Binding-site contacts:
Ligand atom C3 contacts residue ASN193 of chain 1.B at 3.8 Å.
Ligand atom C6 contacts residue TYR168 of chain 1.B at 4.2 Å (hydrophobic).
Ligand atom C2 contacts residue ASN193 of chain 1.B at 2.4 Å.
Ligand atom C8 contacts residue PRO166 of chain 1.B at 4.0 Å (hydrophobic).
Ligand atom C7 contacts residue PRO166 of chain 1.B at 4.2 Å (hydrophobic).
Ligand atom C3 contacts residue TYR168 of chain 1.B at 4.1 Å (hydrophobic).
Ligand atom O7 contacts residue ASN193 of chain 1.B at 3.9 Å.
Ligand atom C8 contacts residue TYR162 of chain 1.B at 3.5 Å (hydrophobic).
Ligand atom C1 contacts residue MET214 of chain 1.B at 4.1 Å (hydrophobic).
Ligand atom O7 contacts residue PRO166 of chain 1.B at 3.6 Å.
Ligand atom C2 contacts residue VAL169 of chain 1.B at 3.9 Å (hydrophobic).
Ligand atom C5 contacts residue ASN193 of chain 1.B at 3.6 Å.
Ligand atom O5 contacts residue ASN193 of chain 1.B at 2.4 Å (h-bond).
Ligand atom O6 contacts residue TYR168 of chain 1.B at 3.7 Å.
Ligand atom C1 contacts residue VAL169 of chain 1.B at 3.5 Å (hydrophobic).
Ligand atom O6 contacts residue SER170 of chain 1.B at 2.8 Å (h-bond).
Ligand atom C5 contacts residue VAL169 of chain 1.B at 4.2 Å (hydrophobic).
Ligand atom C4 contacts residue VAL169 of chain 1.B at 4.2 Å (hydrophobic).
Ligand atom O5 contacts residue VAL169 of chain 1.B at 3.2 Å.
Ligand atom O7 contacts residue TYR168 of chain 1.B at 2.8 Å (h-bond).
Ligand atom C7 contacts residue CYS167 of chain 1.B at 4.2 Å (hydrophobic).
Ligand atom O7 contacts residue CYS161 of chain 1.B at 3.2 Å (h-bond).
Ligand atom C4 contacts residue ASN193 of chain 1.B at 4.2 Å.
Ligand atom C4 contacts residue TYR168 of chain 1.B at 3.7 Å (hydrophobic).
Ligand atom O7 contacts residue CYS167 of chain 1.B at 3.1 Å (h-bond).
Ligand atom C5 contacts residue TYR168 of chain 1.B at 3.9 Å (hydrophobic).
Ligand atom O3 contacts residue TYR168 of chain 1.B at 3.4 Å.
Ligand atom N2 contacts residue ASN193 of chain 1.B at 2.9 Å (h-bond).
Ligand atom C8 contacts residue TYR163 of chain 1.B at 3.9 Å (hydrophobic).
Ligand atom O6 contacts residue MET214 of chain 1.B at 3.8 Å.
Ligand atom C6 contacts residue SER170 of chain 1.B at 3.7 Å.
Ligand atom C1 contacts residue TYR168 of chain 1.B at 3.8 Å (hydrophobic).
Ligand atom C7 contacts residue ASN193 of chain 1.B at 3.6 Å.
Ligand atom O5 contacts residue TYR168 of chain 1.B at 3.6 Å (h-bond).
Ligand atom C7 contacts residue CYS161 of chain 1.B at 3.8 Å (hydrophobic).
Ligand atom C2 contacts residue TYR168 of chain 1.B at 4.0 Å (hydrophobic).
Ligand atom C1 contacts residue ASN193 of chain 1.B at 1.4 Å.
Ligand atom C7 contacts residue TYR168 of chain 1.B at 4.0 Å (hydrophobic).
Ligand atom O5 contacts residue SER170 of chain 1.B at 3.4 Å (h-bond).
Ligand atom O5 contacts residue MET214 of chain 1.B at 4.0 Å.

A protein and the small-molecule ligand that binds it are described below.
Small molecule (SMILES): CC(=O)N[C@H]1[C@H](O[C@H]2[C@H](O)[C@@H](NC(C)=O)CO[C@@H]2CO)O[C@H](CO)[C@@H](O)[C@@H]1O

Sequence of chain 1.B:
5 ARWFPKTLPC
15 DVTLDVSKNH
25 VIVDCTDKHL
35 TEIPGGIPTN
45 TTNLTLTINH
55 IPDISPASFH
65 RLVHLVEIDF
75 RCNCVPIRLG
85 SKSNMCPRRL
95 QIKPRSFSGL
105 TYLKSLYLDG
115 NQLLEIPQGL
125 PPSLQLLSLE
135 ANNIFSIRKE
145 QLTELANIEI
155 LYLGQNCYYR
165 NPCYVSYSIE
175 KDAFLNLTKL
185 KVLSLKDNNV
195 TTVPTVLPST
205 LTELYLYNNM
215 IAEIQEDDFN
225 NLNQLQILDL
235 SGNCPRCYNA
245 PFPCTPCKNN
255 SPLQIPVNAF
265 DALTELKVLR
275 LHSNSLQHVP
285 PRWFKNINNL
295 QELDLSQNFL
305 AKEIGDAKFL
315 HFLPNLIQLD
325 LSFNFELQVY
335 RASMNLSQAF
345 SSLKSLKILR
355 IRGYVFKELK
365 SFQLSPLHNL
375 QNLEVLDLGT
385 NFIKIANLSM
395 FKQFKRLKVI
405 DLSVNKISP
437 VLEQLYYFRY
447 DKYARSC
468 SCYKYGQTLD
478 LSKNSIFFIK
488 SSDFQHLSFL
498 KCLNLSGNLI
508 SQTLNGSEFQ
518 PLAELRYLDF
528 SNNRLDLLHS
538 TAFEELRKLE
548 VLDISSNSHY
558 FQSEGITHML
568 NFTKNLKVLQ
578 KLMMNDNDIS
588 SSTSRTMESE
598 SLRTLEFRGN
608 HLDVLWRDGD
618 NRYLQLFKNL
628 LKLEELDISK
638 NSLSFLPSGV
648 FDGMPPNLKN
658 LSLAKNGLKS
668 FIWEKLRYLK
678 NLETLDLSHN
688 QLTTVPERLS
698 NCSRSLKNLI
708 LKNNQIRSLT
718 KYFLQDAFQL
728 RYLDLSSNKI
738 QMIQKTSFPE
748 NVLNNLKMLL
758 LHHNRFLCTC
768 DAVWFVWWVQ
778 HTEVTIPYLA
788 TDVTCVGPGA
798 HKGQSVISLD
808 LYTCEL